Sequence of chain 1.A:
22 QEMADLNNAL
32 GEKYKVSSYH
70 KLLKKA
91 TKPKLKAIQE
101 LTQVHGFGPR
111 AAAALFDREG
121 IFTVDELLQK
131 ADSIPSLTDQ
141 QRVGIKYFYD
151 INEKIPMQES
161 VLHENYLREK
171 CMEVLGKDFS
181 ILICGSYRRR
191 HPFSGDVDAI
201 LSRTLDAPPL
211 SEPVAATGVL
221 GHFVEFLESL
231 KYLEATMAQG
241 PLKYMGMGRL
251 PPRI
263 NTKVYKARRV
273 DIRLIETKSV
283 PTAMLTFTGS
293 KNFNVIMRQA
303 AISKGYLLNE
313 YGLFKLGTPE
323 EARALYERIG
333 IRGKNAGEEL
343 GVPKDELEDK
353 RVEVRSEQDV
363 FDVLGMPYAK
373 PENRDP

A protein and the small-molecule ligand that binds it are described below.
Small molecule (SMILES): Cc1cn([C@H]2CC[C@@H](CO[P](=O)(O)O[C@H]3C[C@H](n4cnc5c(N)ncnc54)O[C@@H]3CO[P](=O)(O)O[C@H]3C[C@H](n4cc(C)c(=O)[nH]c4=O)O[C@@H]3CO[P](=O)(O)O[C@H]3C[C@H](n4cnc5c(=O)nc(N)[nH]c54)O[C@@H]3CO[P](=O)(O)O[C@H]3C[C@H](n4cnc5c(N)ncnc54)O[C@@H]3CO[P](=O)(O)O[C@H]3C[C@H](n4ccc(N)nc4=O)O[C@@H]3CO)O2)c(=O)[nH]c1=O

Binding-site contacts:
Ligand atom O5' contacts residue ARG110 of chain 1.A at 3.6 Å.
Ligand atom O4' contacts residue LYS243 of chain 1.A at 2.9 Å (salt-bridge).
Ligand atom OP1 contacts residue ARG110 of chain 1.A at 3.4 Å (salt-bridge).
Ligand atom OP1 contacts residue VAL104 of chain 1.A at 3.7 Å.
Ligand atom O3' contacts residue HIS105 of chain 1.A at 3.5 Å (h-bond).
Ligand atom C5' contacts residue GLY106 of chain 1.A at 3.1 Å.
Ligand atom OP1 contacts residue PHE107 of chain 1.A at 3.4 Å (h-bond).
Ligand atom C3' contacts residue D3T1 of chain 1.E at 3.8 Å.
Ligand atom OP1 contacts residue PRO109 of chain 1.A at 3.5 Å (h-bond).
Ligand atom C4' contacts residue HIS105 of chain 1.A at 3.5 Å.
Ligand atom C5' contacts residue HIS105 of chain 1.A at 3.6 Å.
Ligand atom P contacts residue GLY108 of chain 1.A at 3.5 Å.
Ligand atom O4 contacts residue D3T1 of chain 1.E at 3.2 Å (h-bond).
Ligand atom C2' contacts residue D3T1 of chain 1.E at 3.6 Å.
Ligand atom C2' contacts residue MET245 of chain 1.A at 3.6 Å (hydrophobic).
Ligand atom OP1 contacts residue GLY108 of chain 1.A at 2.7 Å (h-bond).
Ligand atom P contacts residue GLY106 of chain 1.A at 3.6 Å.
Ligand atom OP2 contacts residue GLY108 of chain 1.A at 3.8 Å.
Ligand atom C5' contacts residue ASP273 of chain 1.A at 3.2 Å.
Ligand atom C1' contacts residue LYS243 of chain 1.A at 3.5 Å.
Ligand atom OP1 contacts residue ALA111 of chain 1.A at 3.0 Å (h-bond).
Ligand atom C4' contacts residue GLY106 of chain 1.A at 3.4 Å.
Ligand atom O3' contacts residue GLY106 of chain 1.A at 3.1 Å.
Ligand atom C4' contacts residue LYS243 of chain 1.A at 3.6 Å.
Ligand atom OP1 contacts residue GLY106 of chain 1.A at 2.7 Å (h-bond).
Ligand atom C4 contacts residue D3T1 of chain 1.E at 3.2 Å.
Ligand atom P contacts residue NA1 of chain 1.F at 3.7 Å.
Ligand atom OP1 contacts residue HIS105 of chain 1.A at 3.6 Å.
Ligand atom O3' contacts residue PHE107 of chain 1.A at 3.5 Å (h-bond).
Ligand atom OP1 contacts residue ARG110 of chain 1.A at 2.8 Å.
Ligand atom C5' contacts residue GLY108 of chain 1.A at 3.7 Å.
Ligand atom OP1 contacts residue NA1 of chain 1.F at 2.7 Å (h-bond).
Ligand atom OP1 contacts residue ARG271 of chain 1.A at 3.1 Å (salt-bridge).
Ligand atom C6 contacts residue D3T1 of chain 1.E at 3.7 Å.
Ligand atom C4' contacts residue ASP273 of chain 1.A at 3.2 Å.
Ligand atom O5' contacts residue GLY108 of chain 1.A at 3.5 Å (h-bond).
Ligand atom N3 contacts residue D3T1 of chain 1.E at 3.2 Å (h-bond).
Ligand atom C4' contacts residue ARG110 of chain 1.A at 3.4 Å.
Ligand atom C5' contacts residue ARG110 of chain 1.A at 3.0 Å.
Ligand atom C5' contacts residue ARG271 of chain 1.A at 3.6 Å.